The small molecule below binds the protein below.
Small molecule (SMILES): C=C1C[C@]23C[C@@]1(O)CC[C@H]2[C@@]12C=C[C@H](O)[C@@](C)(C(=O)O1)[C@H]2[C@@H]3C(=O)O

Sequence of chain 1.B:
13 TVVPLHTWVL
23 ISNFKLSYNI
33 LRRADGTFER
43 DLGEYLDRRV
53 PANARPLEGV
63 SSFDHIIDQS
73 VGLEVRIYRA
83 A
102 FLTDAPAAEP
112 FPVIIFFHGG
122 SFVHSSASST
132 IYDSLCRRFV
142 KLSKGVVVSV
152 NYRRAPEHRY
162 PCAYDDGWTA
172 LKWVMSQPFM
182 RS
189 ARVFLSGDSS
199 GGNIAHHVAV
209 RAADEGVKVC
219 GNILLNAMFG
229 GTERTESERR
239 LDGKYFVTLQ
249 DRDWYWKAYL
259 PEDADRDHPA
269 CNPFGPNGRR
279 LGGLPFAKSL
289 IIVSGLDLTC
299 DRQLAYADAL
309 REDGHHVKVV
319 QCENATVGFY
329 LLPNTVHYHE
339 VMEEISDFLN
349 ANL

Binding-site contacts:
Ligand atom C2 contacts residue PHE26 of chain 1.B at 3.8 Å (hydrophobic).
Ligand atom C14 contacts residue VAL245 of chain 1.B at 3.8 Å (hydrophobic).
Ligand atom C16 contacts residue ARG250 of chain 1.B at 3.6 Å.
Ligand atom C3 contacts residue ILE132 of chain 1.B at 3.9 Å (hydrophobic).
Ligand atom O72 contacts residue SER122 of chain 1.B at 3.1 Å (h-bond).
Ligand atom O72 contacts residue ARG250 of chain 1.B at 3.6 Å.
Ligand atom O13 contacts residue ARG250 of chain 1.B at 4.0 Å.
Ligand atom C11 contacts residue ILE23 of chain 1.B at 3.7 Å (hydrophobic).
Ligand atom C7 contacts residue SER197 of chain 1.B at 3.2 Å.
Ligand atom C3 contacts residue TYR133 of chain 1.B at 3.5 Å (hydrophobic).
Ligand atom O31 contacts residue TYR133 of chain 1.B at 2.7 Å (h-bond).
Ligand atom O71 contacts residue SER197 of chain 1.B at 3.1 Å (h-bond).
Ligand atom C15 contacts residue SER122 of chain 1.B at 3.7 Å.
Ligand atom C18 contacts residue TYR328 of chain 1.B at 3.7 Å (hydrophobic).
Ligand atom O13 contacts residue VAL245 of chain 1.B at 3.5 Å.
Ligand atom O92 contacts residue ILE23 of chain 1.B at 3.9 Å.
Ligand atom C18 contacts residue TYR133 of chain 1.B at 3.4 Å (hydrophobic).
Ligand atom C17 contacts residue ARG250 of chain 1.B at 4.0 Å.
Ligand atom C17 contacts residue TYR30 of chain 1.B at 3.9 Å (hydrophobic).
Ligand atom C17 contacts residue ASP249 of chain 1.B at 3.7 Å.
Ligand atom O91 contacts residue GLY326 of chain 1.B at 2.9 Å (h-bond).
Ligand atom O72 contacts residue SER197 of chain 1.B at 2.7 Å (h-bond).
Ligand atom C17 contacts residue ARG34 of chain 1.B at 3.6 Å.
Ligand atom C18 contacts residue ASP196 of chain 1.B at 3.4 Å.
Ligand atom O31 contacts residue ILE132 of chain 1.B at 3.5 Å.
Ligand atom O13 contacts residue PHE244 of chain 1.B at 3.8 Å.
Ligand atom C7 contacts residue SER122 of chain 1.B at 3.1 Å.
Ligand atom C2 contacts residue ILE132 of chain 1.B at 4.0 Å (hydrophobic).
Ligand atom C18 contacts residue SER197 of chain 1.B at 3.9 Å.
Ligand atom C14 contacts residue ARG250 of chain 1.B at 4.0 Å.
Ligand atom C15 contacts residue ARG250 of chain 1.B at 3.7 Å.
Ligand atom C17 contacts residue TYR253 of chain 1.B at 3.5 Å (hydrophobic).
Ligand atom O71 contacts residue GLY121 of chain 1.B at 3.1 Å (h-bond).
Ligand atom O92 contacts residue VAL325 of chain 1.B at 4.0 Å.
Ligand atom O91 contacts residue VAL325 of chain 1.B at 3.6 Å.
Ligand atom C1 contacts residue PHE26 of chain 1.B at 3.5 Å (hydrophobic).
Ligand atom C4 contacts residue TYR133 of chain 1.B at 4.0 Å (hydrophobic).
Ligand atom C16 contacts residue ASP249 of chain 1.B at 4.0 Å.
Ligand atom O13 contacts residue ASP249 of chain 1.B at 3.2 Å (salt-bridge).
Ligand atom O71 contacts residue SER122 of chain 1.B at 2.8 Å (h-bond).